Binding-site contacts:
Ligand atom C6 contacts residue TYR41 of chain 55.E at 3.6 Å (hydrophobic).
Ligand atom C1 contacts residue ASN388 of chain 55.E at 1.4 Å.
Ligand atom O7 contacts residue TYR41 of chain 55.E at 3.3 Å (h-bond).
Ligand atom C2 contacts residue ASN388 of chain 55.E at 2.5 Å.
Ligand atom O5 contacts residue ASN388 of chain 55.E at 2.3 Å (h-bond).
Ligand atom C8 contacts residue GLU61 of chain 55.E at 3.3 Å.
Ligand atom O5 contacts residue ARG358 of chain 55.E at 3.4 Å (salt-bridge).
Ligand atom O7 contacts residue ASN388 of chain 55.E at 3.9 Å.
Ligand atom C6 contacts residue ASP338 of chain 55.E at 3.3 Å.
Ligand atom N2 contacts residue TYR41 of chain 55.E at 4.3 Å.
Ligand atom O6 contacts residue HIS339 of chain 55.E at 3.9 Å.
Ligand atom C1 contacts residue ASP338 of chain 55.E at 4.3 Å.
Ligand atom C8 contacts residue SER390 of chain 55.E at 3.3 Å.
Ligand atom C4 contacts residue ASN388 of chain 55.E at 4.2 Å.
Ligand atom O5 contacts residue TYR41 of chain 55.E at 4.4 Å.
Ligand atom C5 contacts residue ASP338 of chain 55.E at 3.5 Å.
Ligand atom C3 contacts residue ASN388 of chain 55.E at 3.8 Å.
Ligand atom C5 contacts residue ASN388 of chain 55.E at 3.6 Å.
Ligand atom O7 contacts residue GLN39 of chain 55.E at 2.9 Å (h-bond).
Ligand atom C7 contacts residue SER390 of chain 55.E at 4.2 Å.
Ligand atom C2 contacts residue ARG358 of chain 55.E at 4.3 Å.
Ligand atom C3 contacts residue TYR41 of chain 55.E at 4.2 Å (hydrophobic).
Ligand atom C7 contacts residue TYR41 of chain 55.E at 3.5 Å (hydrophobic).
Ligand atom C7 contacts residue ASN388 of chain 55.E at 3.6 Å.
Ligand atom C5 contacts residue TYR41 of chain 55.E at 3.4 Å (hydrophobic).
Ligand atom C3 contacts residue ASP338 of chain 55.E at 4.5 Å.
Ligand atom O6 contacts residue TYR386 of chain 55.E at 4.0 Å.
Ligand atom O5 contacts residue ASP338 of chain 55.E at 4.2 Å.
Ligand atom C1 contacts residue ARG358 of chain 55.E at 3.7 Å.
Ligand atom O6 contacts residue ASP338 of chain 55.E at 2.9 Å (salt-bridge).
Ligand atom O6 contacts residue ARG358 of chain 55.E at 3.3 Å.
Ligand atom C8 contacts residue TYR41 of chain 55.E at 3.6 Å (hydrophobic).
Ligand atom C4 contacts residue TYR41 of chain 55.E at 3.9 Å (hydrophobic).
Ligand atom O6 contacts residue TYR41 of chain 55.E at 3.6 Å.
Ligand atom C7 contacts residue GLN39 of chain 55.E at 4.1 Å.
Ligand atom O4 contacts residue TYR41 of chain 55.E at 3.5 Å (h-bond).
Ligand atom N2 contacts residue ASN388 of chain 55.E at 2.9 Å (h-bond).
Ligand atom C6 contacts residue ARG358 of chain 55.E at 4.4 Å.
Ligand atom O4 contacts residue ASP338 of chain 55.E at 4.2 Å.
Ligand atom C4 contacts residue ASP338 of chain 55.E at 4.3 Å.

Sequence of chain 55.E:
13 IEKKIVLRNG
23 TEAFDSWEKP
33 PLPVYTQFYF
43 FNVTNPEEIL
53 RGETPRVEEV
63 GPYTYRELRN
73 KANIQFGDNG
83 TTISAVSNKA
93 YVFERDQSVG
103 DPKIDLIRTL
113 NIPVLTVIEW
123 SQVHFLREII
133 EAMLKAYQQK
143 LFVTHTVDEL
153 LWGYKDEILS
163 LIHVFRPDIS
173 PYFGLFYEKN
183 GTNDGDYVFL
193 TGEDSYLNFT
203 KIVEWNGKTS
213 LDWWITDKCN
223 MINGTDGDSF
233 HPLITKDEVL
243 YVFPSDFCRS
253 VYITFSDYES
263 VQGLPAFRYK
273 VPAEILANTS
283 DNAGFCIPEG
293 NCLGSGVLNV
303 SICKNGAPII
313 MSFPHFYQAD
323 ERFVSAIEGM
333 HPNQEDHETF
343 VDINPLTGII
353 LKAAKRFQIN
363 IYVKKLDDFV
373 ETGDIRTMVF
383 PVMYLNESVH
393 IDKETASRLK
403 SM

The protein below binds the small molecule below.
Small molecule (SMILES): CC(=O)N[C@H]1[C@H](O[C@H]2[C@H](O)[C@@H](NC(C)=O)CO[C@@H]2CO)O[C@H](CO)[C@@H](O[C@@H]2O[C@H](CO[C@H]3O[C@H](CO)[C@@H](O)[C@H](O)[C@@H]3O)[C@@H](O)[C@H](O[C@H]3O[C@H](CO)[C@@H](O)[C@H](O)[C@@H]3O)[C@@H]2O)[C@@H]1O